Sequence of chain 1.C:
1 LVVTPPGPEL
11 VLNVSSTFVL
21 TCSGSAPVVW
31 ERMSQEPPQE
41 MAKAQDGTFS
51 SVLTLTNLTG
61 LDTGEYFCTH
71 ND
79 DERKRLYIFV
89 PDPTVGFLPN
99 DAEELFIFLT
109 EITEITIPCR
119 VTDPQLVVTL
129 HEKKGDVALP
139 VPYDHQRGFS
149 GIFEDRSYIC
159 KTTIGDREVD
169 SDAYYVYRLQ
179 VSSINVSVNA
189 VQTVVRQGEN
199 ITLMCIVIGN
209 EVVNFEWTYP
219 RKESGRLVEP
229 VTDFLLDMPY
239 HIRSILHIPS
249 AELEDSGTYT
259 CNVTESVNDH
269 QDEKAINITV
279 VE

The small molecule below binds the protein below.
Small molecule (SMILES): CC(=O)N[C@@H]1[C@@H](O)[C@H](O)[C@@H](CO)O[C@H]1O

Binding-site contacts:
Ligand atom C2 contacts residue ASN260 of chain 1.C at 2.5 Å.
Ligand atom C7 contacts residue GLU214 of chain 1.C at 4.0 Å.
Ligand atom O5 contacts residue ASN260 of chain 1.C at 2.4 Å (h-bond).
Ligand atom O3 contacts residue ASN260 of chain 1.C at 2.9 Å (h-bond).
Ligand atom C1 contacts residue GLU214 of chain 1.C at 3.5 Å.
Ligand atom C5 contacts residue ASN260 of chain 1.C at 3.0 Å.
Ligand atom C3 contacts residue GLN269 of chain 1.C at 4.2 Å.
Ligand atom C6 contacts residue GLU271 of chain 1.C at 3.5 Å.
Ligand atom O5 contacts residue GLU214 of chain 1.C at 3.4 Å (salt-bridge).
Ligand atom C3 contacts residue ASN260 of chain 1.C at 3.1 Å.
Ligand atom C1 contacts residue GLN269 of chain 1.C at 4.1 Å.
Ligand atom C2 contacts residue GLU214 of chain 1.C at 4.1 Å.
Ligand atom C6 contacts residue GLN269 of chain 1.C at 4.4 Å.
Ligand atom C1 contacts residue ASN260 of chain 1.C at 1.4 Å.
Ligand atom C2 contacts residue GLN269 of chain 1.C at 4.2 Å.
Ligand atom C8 contacts residue GLU214 of chain 1.C at 3.9 Å.
Ligand atom O6 contacts residue GLU271 of chain 1.C at 2.6 Å (salt-bridge).
Ligand atom N2 contacts residue GLU214 of chain 1.C at 3.5 Å (salt-bridge).
Ligand atom O6 contacts residue ASN260 of chain 1.C at 3.1 Å (h-bond).
Ligand atom C6 contacts residue ASN260 of chain 1.C at 2.8 Å.
Ligand atom N2 contacts residue ASN260 of chain 1.C at 3.7 Å.
Ligand atom O3 contacts residue GLU271 of chain 1.C at 4.2 Å.
Ligand atom O6 contacts residue GLN269 of chain 1.C at 3.7 Å.
Ligand atom O3 contacts residue GLN269 of chain 1.C at 3.1 Å (h-bond).
Ligand atom C4 contacts residue ASN260 of chain 1.C at 3.6 Å.